Binding-site contacts:
Ligand atom O4' contacts residue VAL203 of chain 1.F at 3.6 Å.
Ligand atom C4' contacts residue VAL203 of chain 1.F at 4.2 Å (hydrophobic).
Ligand atom C3' contacts residue DA1 of chain 1.TB at 2.6 Å.
Ligand atom C4 contacts residue ARG92 of chain 1.F at 4.4 Å.
Ligand atom C5' contacts residue ASP202 of chain 1.F at 4.0 Å.
Ligand atom C2' contacts residue DA1 of chain 1.TB at 3.3 Å.
Ligand atom C5 contacts residue ARG92 of chain 1.F at 4.3 Å.
Ligand atom C4' contacts residue DA1 of chain 1.TB at 3.9 Å.
Ligand atom C1' contacts residue PRO204 of chain 1.F at 3.7 Å (hydrophobic).
Ligand atom O3' contacts residue DA1 of chain 1.TB at 1.6 Å.
Ligand atom C5 contacts residue PHE205 of chain 1.F at 4.2 Å (hydrophobic).
Ligand atom C2' contacts residue PRO204 of chain 1.F at 4.3 Å (hydrophobic).
Ligand atom C6 contacts residue PHE205 of chain 1.F at 4.4 Å (hydrophobic).
Ligand atom C1' contacts residue VAL203 of chain 1.F at 4.1 Å (hydrophobic).
Ligand atom C2 contacts residue ARG92 of chain 1.F at 4.3 Å.
Ligand atom N1 contacts residue ARG92 of chain 1.F at 4.0 Å.
Ligand atom C4' contacts residue PRO204 of chain 1.F at 3.6 Å (hydrophobic).
Ligand atom O4' contacts residue ARG92 of chain 1.F at 4.2 Å.
Ligand atom C5' contacts residue PRO204 of chain 1.F at 4.3 Å (hydrophobic).
Ligand atom C1' contacts residue ARG92 of chain 1.F at 4.4 Å.
Ligand atom C6 contacts residue ARG92 of chain 1.F at 4.0 Å.
Ligand atom O5' contacts residue ASP202 of chain 1.F at 4.4 Å.
Ligand atom O4' contacts residue PRO204 of chain 1.F at 3.6 Å (h-bond).

Sequence of chain 1.F:
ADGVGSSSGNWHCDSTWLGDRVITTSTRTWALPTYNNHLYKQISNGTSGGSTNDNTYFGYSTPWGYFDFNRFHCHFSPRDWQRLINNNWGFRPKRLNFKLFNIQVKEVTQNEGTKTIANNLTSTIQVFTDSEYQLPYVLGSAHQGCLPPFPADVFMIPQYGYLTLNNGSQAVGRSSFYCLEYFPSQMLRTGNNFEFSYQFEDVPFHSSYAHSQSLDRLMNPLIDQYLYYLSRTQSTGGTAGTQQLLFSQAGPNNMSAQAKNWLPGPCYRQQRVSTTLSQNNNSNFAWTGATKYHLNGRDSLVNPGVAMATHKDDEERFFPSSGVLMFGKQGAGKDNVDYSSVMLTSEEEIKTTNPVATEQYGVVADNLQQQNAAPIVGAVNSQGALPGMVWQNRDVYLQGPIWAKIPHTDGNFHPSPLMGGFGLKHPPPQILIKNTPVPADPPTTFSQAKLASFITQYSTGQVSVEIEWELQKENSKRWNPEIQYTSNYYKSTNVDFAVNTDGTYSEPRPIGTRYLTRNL

A small-molecule ligand and the protein it binds are described below.
Small molecule (SMILES): Nc1ccn([C@H]2C[C@H](O)[C@@H](COP(=O)(O)O)O2)c(=O)n1